This small molecule binds to this protein.
Small molecule (SMILES): CC(=O)N[C@H]1[C@H](O[C@H]2[C@H](O)[C@@H](NC(C)=O)CO[C@@H]2CO)O[C@H](CO)[C@@H](O)[C@@H]1O

Binding-site contacts:
Ligand atom C1 contacts residue ILE121 of chain 2.A at 4.0 Å (hydrophobic).
Ligand atom O3 contacts residue ASP155 of chain 2.A at 4.2 Å.
Ligand atom C8 contacts residue ILE121 of chain 2.A at 3.7 Å (hydrophobic).
Ligand atom O7 contacts residue ILE121 of chain 2.A at 4.5 Å.
Ligand atom N2 contacts residue GLN154 of chain 2.A at 4.4 Å.
Ligand atom C7 contacts residue GLN154 of chain 2.A at 3.9 Å.
Ligand atom N2 contacts residue ILE121 of chain 2.A at 2.8 Å (h-bond).
Ligand atom C2 contacts residue ASN123 of chain 2.A at 2.5 Å.
Ligand atom C8 contacts residue ALA156 of chain 2.A at 3.6 Å (hydrophobic).
Ligand atom N2 contacts residue ASN123 of chain 2.A at 2.8 Å (h-bond).
Ligand atom C7 contacts residue ILE121 of chain 2.A at 3.5 Å (hydrophobic).
Ligand atom C2 contacts residue ILE121 of chain 2.A at 3.9 Å (hydrophobic).
Ligand atom C8 contacts residue ASP155 of chain 2.A at 2.9 Å.
Ligand atom C7 contacts residue ASN123 of chain 2.A at 3.6 Å.
Ligand atom C1 contacts residue ASN123 of chain 2.A at 1.4 Å.
Ligand atom C3 contacts residue ILE121 of chain 2.A at 4.4 Å (hydrophobic).
Ligand atom C7 contacts residue ASP155 of chain 2.A at 3.8 Å.
Ligand atom C3 contacts residue ASN123 of chain 2.A at 3.8 Å.
Ligand atom C5 contacts residue ASN123 of chain 2.A at 3.7 Å.
Ligand atom O3 contacts residue ILE121 of chain 2.A at 4.5 Å.
Ligand atom O7 contacts residue ILE153 of chain 2.A at 3.8 Å.
Ligand atom O7 contacts residue ASP155 of chain 2.A at 3.1 Å (salt-bridge).
Ligand atom C4 contacts residue ASN123 of chain 2.A at 4.2 Å.
Ligand atom O5 contacts residue ASN123 of chain 2.A at 2.4 Å (h-bond).
Ligand atom O7 contacts residue GLN154 of chain 2.A at 3.4 Å.
Ligand atom O7 contacts residue ASN123 of chain 2.A at 3.6 Å.

Sequence of chain 2.A:
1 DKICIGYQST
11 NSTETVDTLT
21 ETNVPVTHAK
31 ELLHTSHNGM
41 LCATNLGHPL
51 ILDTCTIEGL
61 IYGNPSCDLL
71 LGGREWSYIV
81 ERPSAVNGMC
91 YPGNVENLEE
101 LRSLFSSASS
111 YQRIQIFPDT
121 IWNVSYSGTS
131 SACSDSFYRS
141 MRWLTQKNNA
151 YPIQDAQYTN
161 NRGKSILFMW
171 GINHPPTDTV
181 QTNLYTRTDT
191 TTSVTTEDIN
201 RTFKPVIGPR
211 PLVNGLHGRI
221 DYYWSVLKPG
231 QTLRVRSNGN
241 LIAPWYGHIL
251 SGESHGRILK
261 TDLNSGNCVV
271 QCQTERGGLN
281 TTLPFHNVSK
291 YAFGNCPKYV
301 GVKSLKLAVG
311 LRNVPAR